Sequence of chain 2.D:
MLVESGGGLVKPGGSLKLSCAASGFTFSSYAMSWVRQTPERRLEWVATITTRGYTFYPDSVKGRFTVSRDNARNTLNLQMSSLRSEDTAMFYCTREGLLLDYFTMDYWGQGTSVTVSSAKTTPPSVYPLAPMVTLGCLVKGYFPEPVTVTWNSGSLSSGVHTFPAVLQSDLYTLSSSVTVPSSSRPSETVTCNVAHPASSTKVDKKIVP

Sequence of chain 1.B:
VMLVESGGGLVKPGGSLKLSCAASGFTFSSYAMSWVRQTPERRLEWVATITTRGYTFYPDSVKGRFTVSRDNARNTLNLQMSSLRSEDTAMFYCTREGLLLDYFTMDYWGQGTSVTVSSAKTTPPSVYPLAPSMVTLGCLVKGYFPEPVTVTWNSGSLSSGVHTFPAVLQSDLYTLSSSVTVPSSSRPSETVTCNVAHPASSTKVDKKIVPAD

The protein below binds the small molecule below.
Small molecule (SMILES): C=C1C[C@]23C[C@H]1CC[C@H]2[C@@]12CC[C@H](O)[C@@](C)(C(=O)O1)[C@H]2[C@@H]3C(=O)O

Binding-site contacts:
Ligand atom C19 contacts residue LEU101 of chain 1.B at 2.9 Å (hydrophobic).
Ligand atom O71 contacts residue THR53 of chain 1.B at 2.8 Å (h-bond).
Ligand atom C12 contacts residue PHE105 of chain 1.B at 3.6 Å (hydrophobic).
Ligand atom C17 contacts residue PHE105 of chain 1.B at 3.9 Å (hydrophobic).
Ligand atom O91 contacts residue LEU101 of chain 1.B at 2.6 Å (h-bond).
Ligand atom O92 contacts residue LEU101 of chain 1.B at 3.8 Å.
Ligand atom O91 contacts residue ARG54 of chain 2.D at 3.5 Å (salt-bridge).
Ligand atom C2 contacts residue LEU100 of chain 1.B at 3.6 Å (hydrophobic).
Ligand atom C4 contacts residue LEU101 of chain 1.B at 3.4 Å (hydrophobic).
Ligand atom C12 contacts residue ARG54 of chain 2.D at 3.8 Å.
Ligand atom C7 contacts residue THR52 of chain 1.B at 3.5 Å.
Ligand atom O92 contacts residue ARG54 of chain 2.D at 3.8 Å.
Ligand atom C17 contacts residue GA41 of chain 2.F at 3.7 Å.
Ligand atom O72 contacts residue THR53 of chain 1.B at 3.1 Å.
Ligand atom C3 contacts residue GLU98 of chain 1.B at 4.0 Å.
Ligand atom C9 contacts residue PHE105 of chain 1.B at 3.7 Å (hydrophobic).
Ligand atom C3 contacts residue LEU101 of chain 1.B at 3.0 Å (hydrophobic).
Ligand atom C15 contacts residue THR52 of chain 1.B at 3.3 Å.
Ligand atom C17 contacts residue TYR56 of chain 2.D at 3.5 Å (hydrophobic).
Ligand atom C7 contacts residue THR53 of chain 1.B at 3.5 Å.
Ligand atom O72 contacts residue THR52 of chain 1.B at 3.0 Å.
Ligand atom C18 contacts residue THR53 of chain 1.B at 3.9 Å.
Ligand atom C18 contacts residue LEU101 of chain 1.B at 4.0 Å (hydrophobic).
Ligand atom O71 contacts residue THR52 of chain 1.B at 3.0 Å (h-bond).
Ligand atom C12 contacts residue TYR104 of chain 1.B at 3.9 Å (hydrophobic).
Ligand atom O71 contacts residue ALA33 of chain 1.B at 3.3 Å.
Ligand atom O91 contacts residue LEU102 of chain 1.B at 3.6 Å.
Ligand atom C14 contacts residue GA41 of chain 2.F at 3.2 Å.
Ligand atom C2 contacts residue GLU98 of chain 1.B at 3.6 Å.
Ligand atom C2 contacts residue TYR104 of chain 1.B at 3.9 Å (hydrophobic).
Ligand atom O31 contacts residue ALA33 of chain 1.B at 3.1 Å (h-bond).
Ligand atom C2 contacts residue LEU101 of chain 1.B at 3.4 Å (hydrophobic).
Ligand atom O31 contacts residue TYR32 of chain 1.B at 3.4 Å.
Ligand atom C15 contacts residue PHE105 of chain 1.B at 3.6 Å (hydrophobic).
Ligand atom C11 contacts residue PHE105 of chain 1.B at 3.6 Å (hydrophobic).
Ligand atom C14 contacts residue ARG54 of chain 2.D at 3.8 Å.
Ligand atom C1 contacts residue TYR104 of chain 1.B at 3.7 Å (hydrophobic).
Ligand atom C11 contacts residue TYR104 of chain 1.B at 4.0 Å (hydrophobic).
Ligand atom O31 contacts residue GLU98 of chain 1.B at 3.2 Å (salt-bridge).
Ligand atom C16 contacts residue PHE105 of chain 1.B at 3.8 Å (hydrophobic).